This small molecule binds to this protein.
Small molecule (SMILES): CC(=O)c1ccccc1Sc1ccccc1C(=O)O

Binding-site contacts:
Ligand atom C10 contacts residue HIS208 of chain 1.A at 4.0 Å.
Ligand atom C2 contacts residue ARG169 of chain 1.A at 4.0 Å.
Ligand atom C5 contacts residue HIS208 of chain 1.A at 4.1 Å.
Ligand atom C9 contacts residue HIS208 of chain 1.A at 3.9 Å.
Ligand atom C5 contacts residue ILE171 of chain 1.A at 4.0 Å (hydrophobic).
Ligand atom C5 contacts residue ARG169 of chain 1.A at 4.3 Å.
Ligand atom O1 contacts residue GLU170 of chain 1.A at 3.0 Å (salt-bridge).
Ligand atom C3 contacts residue HIS208 of chain 1.A at 4.1 Å.
Ligand atom C2 contacts residue HIS208 of chain 1.A at 4.5 Å.
Ligand atom C14 contacts residue GLU170 of chain 1.A at 3.7 Å.
Ligand atom C5 contacts residue SER104 of chain 1.A at 3.2 Å.
Ligand atom S contacts residue ARG169 of chain 1.A at 4.0 Å.
Ligand atom C5 contacts residue ARG105 of chain 1.A at 3.6 Å.
Ligand atom C11 contacts residue ARG105 of chain 1.A at 3.4 Å.
Ligand atom C13 contacts residue ARG105 of chain 1.A at 4.4 Å.
Ligand atom C6 contacts residue ARG169 of chain 1.A at 4.1 Å.
Ligand atom S contacts residue GLU170 of chain 1.A at 3.6 Å.
Ligand atom C7 contacts residue ARG105 of chain 1.A at 4.3 Å.
Ligand atom C6 contacts residue SER104 of chain 1.A at 4.3 Å.
Ligand atom C5 contacts residue LYS103 of chain 1.A at 4.3 Å.
Ligand atom C3 contacts residue ARG169 of chain 1.A at 3.9 Å.
Ligand atom C7 contacts residue ARG169 of chain 1.A at 3.9 Å.
Ligand atom C4 contacts residue HIS208 of chain 1.A at 3.8 Å.
Ligand atom C contacts residue ARG169 of chain 1.A at 3.7 Å.
Ligand atom C4 contacts residue LYS103 of chain 1.A at 3.6 Å.
Ligand atom C10 contacts residue ARG105 of chain 1.A at 2.9 Å.
Ligand atom C1 contacts residue ARG169 of chain 1.A at 4.4 Å.
Ligand atom C7 contacts residue GLU170 of chain 1.A at 4.1 Å.
Ligand atom C8 contacts residue GLU170 of chain 1.A at 4.3 Å.
Ligand atom C4 contacts residue SER104 of chain 1.A at 3.8 Å.
Ligand atom C6 contacts residue ARG105 of chain 1.A at 3.4 Å.
Ligand atom O2 contacts residue GLU170 of chain 1.A at 3.8 Å.
Ligand atom C4 contacts residue ARG169 of chain 1.A at 4.1 Å.
Ligand atom C8 contacts residue ARG105 of chain 1.A at 4.0 Å.
Ligand atom C6 contacts residue ILE171 of chain 1.A at 4.1 Å (hydrophobic).
Ligand atom C5 contacts residue GLU170 of chain 1.A at 4.4 Å.
Ligand atom C9 contacts residue ARG105 of chain 1.A at 3.5 Å.
Ligand atom C12 contacts residue ARG105 of chain 1.A at 3.9 Å.
Ligand atom C13 contacts residue GLU170 of chain 1.A at 4.2 Å.
Ligand atom C6 contacts residue GLU170 of chain 1.A at 3.4 Å.

Sequence of chain 1.A:
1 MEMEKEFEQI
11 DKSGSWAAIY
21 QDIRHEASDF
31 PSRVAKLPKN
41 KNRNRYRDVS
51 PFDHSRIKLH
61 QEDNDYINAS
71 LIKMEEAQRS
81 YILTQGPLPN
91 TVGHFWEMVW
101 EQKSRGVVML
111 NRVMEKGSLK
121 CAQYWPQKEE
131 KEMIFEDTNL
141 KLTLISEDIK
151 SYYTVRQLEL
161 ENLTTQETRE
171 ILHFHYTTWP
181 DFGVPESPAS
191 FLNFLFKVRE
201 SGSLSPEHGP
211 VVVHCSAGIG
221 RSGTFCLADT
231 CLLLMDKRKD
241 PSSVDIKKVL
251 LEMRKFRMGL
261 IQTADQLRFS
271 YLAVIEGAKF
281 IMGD